A small-molecule ligand and the protein it binds are described below.
Small molecule (SMILES): CC(=O)N[C@H]1[C@H](O[C@H]2[C@H](O)[C@@H](NC(C)=O)CO[C@@H]2CO)O[C@H](CO)[C@@H](O[C@@H]2O[C@H](CO)[C@@H](O)[C@H](O)[C@@H]2O)[C@@H]1O

Sequence of chain 1.D:
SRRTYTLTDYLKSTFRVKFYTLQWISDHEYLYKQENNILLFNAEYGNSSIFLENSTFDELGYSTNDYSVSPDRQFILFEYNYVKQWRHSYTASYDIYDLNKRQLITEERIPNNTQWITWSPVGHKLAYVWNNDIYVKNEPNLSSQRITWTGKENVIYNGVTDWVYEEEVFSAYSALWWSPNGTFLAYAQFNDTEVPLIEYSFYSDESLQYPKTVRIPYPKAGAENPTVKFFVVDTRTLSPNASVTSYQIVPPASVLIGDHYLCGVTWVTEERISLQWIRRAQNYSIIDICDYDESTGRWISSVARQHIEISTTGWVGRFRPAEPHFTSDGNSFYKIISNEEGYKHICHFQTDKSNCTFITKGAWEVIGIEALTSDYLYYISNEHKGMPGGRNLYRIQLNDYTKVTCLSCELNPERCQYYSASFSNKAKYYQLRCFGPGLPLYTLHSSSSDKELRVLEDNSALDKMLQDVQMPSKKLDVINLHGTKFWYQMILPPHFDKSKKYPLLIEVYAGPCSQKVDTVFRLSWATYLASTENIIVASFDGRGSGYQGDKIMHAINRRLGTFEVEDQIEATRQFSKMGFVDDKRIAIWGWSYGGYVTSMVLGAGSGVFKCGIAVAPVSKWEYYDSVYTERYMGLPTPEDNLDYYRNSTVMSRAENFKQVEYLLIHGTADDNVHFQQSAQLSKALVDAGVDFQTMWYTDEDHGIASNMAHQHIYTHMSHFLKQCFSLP

Binding-site contacts:
Ligand atom C3 contacts residue ASN54 of chain 1.D at 3.8 Å.
Ligand atom C6 contacts residue GLU35 of chain 1.D at 3.3 Å.
Ligand atom C5 contacts residue ASN54 of chain 1.D at 3.7 Å.
Ligand atom C5 contacts residue ASN37 of chain 1.D at 3.8 Å.
Ligand atom C8 contacts residue ASN36 of chain 1.D at 4.3 Å.
Ligand atom C6 contacts residue ASN37 of chain 1.D at 4.0 Å.
Ligand atom C4 contacts residue GLU35 of chain 1.D at 3.3 Å.
Ligand atom O7 contacts residue ASN36 of chain 1.D at 3.2 Å (h-bond).
Ligand atom C5 contacts residue GLU35 of chain 1.D at 3.7 Å.
Ligand atom C7 contacts residue ASN36 of chain 1.D at 4.0 Å.
Ligand atom N2 contacts residue ASN54 of chain 1.D at 3.0 Å (h-bond).
Ligand atom O7 contacts residue ASN54 of chain 1.D at 3.4 Å (h-bond).
Ligand atom C4 contacts residue ASN54 of chain 1.D at 4.2 Å.
Ligand atom C1 contacts residue ASN54 of chain 1.D at 1.4 Å.
Ligand atom O5 contacts residue GLU35 of chain 1.D at 3.6 Å.
Ligand atom C2 contacts residue ASN54 of chain 1.D at 2.4 Å.
Ligand atom O5 contacts residue ASN37 of chain 1.D at 2.6 Å (h-bond).
Ligand atom O5 contacts residue ASN54 of chain 1.D at 2.4 Å (h-bond).
Ligand atom C7 contacts residue ASN54 of chain 1.D at 3.5 Å.
Ligand atom C3 contacts residue GLU35 of chain 1.D at 3.7 Å.
Ligand atom O6 contacts residue ASN37 of chain 1.D at 4.2 Å.
Ligand atom C2 contacts residue GLU35 of chain 1.D at 3.5 Å.
Ligand atom C2 contacts residue ASN37 of chain 1.D at 4.3 Å.
Ligand atom N2 contacts residue GLU35 of chain 1.D at 3.2 Å (salt-bridge).
Ligand atom O4 contacts residue GLU35 of chain 1.D at 3.5 Å (salt-bridge).
Ligand atom C1 contacts residue ASN37 of chain 1.D at 3.3 Å.
Ligand atom C7 contacts residue GLU35 of chain 1.D at 3.5 Å.
Ligand atom O7 contacts residue GLU35 of chain 1.D at 2.8 Å (salt-bridge).
Ligand atom C1 contacts residue GLU35 of chain 1.D at 3.1 Å.